This small molecule binds to this protein.
Small molecule (SMILES): Nc1ccn([C@@H]2O[C@H](CO[P](=O)(O)O[C@H]3[C@@H](O)[C@H](n4ccc(N)nc4=O)O[C@@H]3CO[P](=O)(O)O[C@H]3[C@@H](O)[C@H](n4cnc5c(=O)nc(N)[nH]c54)O[C@@H]3CO[P](=O)(O)O[C@H]3[C@@H](O)[C@H](n4ccc(=O)[nH]c4=O)O[C@@H]3CO[P](=O)(O)O[C@H]3[C@@H](O)[C@H](n4cnc5c(N)ncnc54)O[C@@H]3COP(=O)=O)[C@@H](O[P](=O)(O)OC[C@H]3O[C@@H](n4ccc(N)nc4=O)[C@H](O)[C@@H]3O[P](=O)(O)OC[C@H]3O[C@@H](n4cnc5c(N)ncnc54)[C@H](O)[C@@H]3O[P](=O)(O)OC[C@H]3O[C@@H](n4cnc5c(N)ncnc54)[C@H](O)[C@@H]3O)[C@H]2O)c(=O)n1

Binding-site contacts:
Ligand atom O2' contacts residue MG1 of chain 1.LQ at 3.8 Å.
Ligand atom C5' contacts residue MG1 of chain 1.PDA at 4.2 Å.
Ligand atom O3' contacts residue MG1 of chain 1.PDA at 4.2 Å.
Ligand atom P contacts residue MG1 of chain 1.PDA at 2.8 Å.
Ligand atom OP2 contacts residue MG1 of chain 1.PDA at 1.9 Å.
Ligand atom OP1 contacts residue MG1 of chain 1.PDA at 2.0 Å.
Ligand atom O3' contacts residue MG1 of chain 1.PDA at 3.9 Å.
Ligand atom C3' contacts residue MG1 of chain 1.PDA at 4.1 Å.
Ligand atom O5' contacts residue MG1 of chain 1.PDA at 2.9 Å.